Sequence of chain 1.G:
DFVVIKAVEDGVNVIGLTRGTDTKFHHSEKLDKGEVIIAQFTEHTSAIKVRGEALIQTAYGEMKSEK

Sequence of chain 1.H:
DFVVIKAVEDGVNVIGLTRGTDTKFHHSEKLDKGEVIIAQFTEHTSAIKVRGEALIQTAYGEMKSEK

Binding-site contacts:
Ligand atom O contacts residue GLY27 of chain 1.G at 2.9 Å (h-bond).
Ligand atom CD2 contacts residue THR52 of chain 1.H at 4.0 Å.
Ligand atom N contacts residue GLY27 of chain 1.G at 2.7 Å (h-bond).
Ligand atom OXT contacts residue GLY27 of chain 1.G at 3.9 Å.
Ligand atom N contacts residue ASP29 of chain 1.G at 2.8 Å (salt-bridge).
Ligand atom O contacts residue ARG26 of chain 1.G at 3.2 Å.
Ligand atom CE3 contacts residue HIS34 of chain 1.H at 4.0 Å.
Ligand atom NE1 contacts residue ALA46 of chain 1.H at 3.9 Å.
Ligand atom CZ2 contacts residue ILE55 of chain 1.H at 3.8 Å (hydrophobic).
Ligand atom CA contacts residue GLY27 of chain 1.G at 3.3 Å.
Ligand atom C contacts residue THR49 of chain 1.H at 3.7 Å.
Ligand atom CB contacts residue THR30 of chain 1.G at 3.4 Å.
Ligand atom CG contacts residue SER53 of chain 1.G at 3.9 Å.
Ligand atom CB contacts residue SER53 of chain 1.G at 3.5 Å.
Ligand atom NE1 contacts residue GLN47 of chain 1.H at 2.9 Å (h-bond).
Ligand atom CE3 contacts residue HIS33 of chain 1.H at 3.9 Å.
Ligand atom CZ3 contacts residue HIS34 of chain 1.H at 3.9 Å.
Ligand atom CH2 contacts residue GLY23 of chain 1.H at 3.4 Å.
Ligand atom O contacts residue SER53 of chain 1.G at 2.8 Å (h-bond).
Ligand atom C contacts residue GLY27 of chain 1.G at 3.0 Å.
Ligand atom OXT contacts residue THR52 of chain 1.H at 3.1 Å (h-bond).
Ligand atom CE2 contacts residue THR52 of chain 1.H at 4.0 Å.
Ligand atom CA contacts residue SER53 of chain 1.G at 4.0 Å.
Ligand atom CA contacts residue THR30 of chain 1.G at 3.0 Å.
Ligand atom OXT contacts residue THR49 of chain 1.H at 2.7 Å (h-bond).
Ligand atom N contacts residue THR25 of chain 1.G at 2.7 Å (h-bond).
Ligand atom CB contacts residue THR25 of chain 1.G at 3.6 Å.
Ligand atom O contacts residue THR49 of chain 1.H at 3.8 Å.
Ligand atom CH2 contacts residue ILE22 of chain 1.H at 3.9 Å (hydrophobic).
Ligand atom CD1 contacts residue GLN47 of chain 1.H at 3.6 Å.
Ligand atom N contacts residue ARG26 of chain 1.G at 4.0 Å.
Ligand atom CA contacts residue THR25 of chain 1.G at 3.5 Å.
Ligand atom CZ2 contacts residue THR52 of chain 1.H at 4.0 Å.
Ligand atom O contacts residue THR25 of chain 1.G at 3.8 Å.
Ligand atom CZ3 contacts residue GLY23 of chain 1.H at 3.5 Å.
Ligand atom N contacts residue THR30 of chain 1.G at 2.7 Å (h-bond).
Ligand atom CD1 contacts residue THR49 of chain 1.H at 3.8 Å.
Ligand atom CE3 contacts residue THR30 of chain 1.G at 4.0 Å.
Ligand atom C contacts residue SER53 of chain 1.G at 3.7 Å.
Ligand atom CD1 contacts residue SER53 of chain 1.G at 3.6 Å.

This protein binds this small molecule.
Small molecule (SMILES): N[C@@H](Cc1c[nH]c2ccccc12)C(=O)O